Binding-site contacts:
Ligand atom N06 contacts residue PHE66 of chain 1.A at 4.2 Å.
Ligand atom C07 contacts residue MET32 of chain 1.A at 4.2 Å (hydrophobic).
Ligand atom O03 contacts residue MET32 of chain 1.A at 3.8 Å.
Ligand atom C28 contacts residue PHE66 of chain 1.A at 3.6 Å (hydrophobic).
Ligand atom C37 contacts residue ILE79 of chain 1.A at 3.8 Å (hydrophobic).
Ligand atom O06 contacts residue ILE79 of chain 1.A at 3.5 Å.
Ligand atom C06 contacts residue PHE66 of chain 1.A at 3.5 Å (hydrophobic).
Ligand atom C34 contacts residue GLY82 of chain 1.A at 4.3 Å.
Ligand atom C08 contacts residue MET32 of chain 1.A at 3.6 Å (hydrophobic).
Ligand atom C35 contacts residue GLY82 of chain 1.A at 3.4 Å.
Ligand atom C32 contacts residue SER69 of chain 1.A at 4.4 Å.
Ligand atom C29 contacts residue PHE66 of chain 1.A at 4.1 Å (hydrophobic).
Ligand atom C33 contacts residue ILE79 of chain 1.A at 3.6 Å (hydrophobic).
Ligand atom C32 contacts residue ILE79 of chain 1.A at 3.6 Å (hydrophobic).
Ligand atom O03 contacts residue PHE66 of chain 1.A at 4.5 Å.
Ligand atom C34 contacts residue PHE66 of chain 1.A at 3.7 Å (hydrophobic).
Ligand atom C35 contacts residue ILE79 of chain 1.A at 4.3 Å (hydrophobic).
Ligand atom C06 contacts residue MET32 of chain 1.A at 3.7 Å (hydrophobic).
Ligand atom C34 contacts residue LEU36 of chain 1.A at 4.2 Å (hydrophobic).
Ligand atom C05 contacts residue MET32 of chain 1.A at 4.2 Å (hydrophobic).
Ligand atom O02 contacts residue ASN30 of chain 1.A at 4.4 Å.
Ligand atom C35 contacts residue GLU81 of chain 1.A at 3.9 Å.
Ligand atom C38 contacts residue MET32 of chain 1.A at 4.5 Å (hydrophobic).
Ligand atom C26 contacts residue PHE66 of chain 1.A at 4.0 Å (hydrophobic).
Ligand atom C36 contacts residue ILE79 of chain 1.A at 4.0 Å (hydrophobic).
Ligand atom C35 contacts residue PHE66 of chain 1.A at 4.0 Å (hydrophobic).
Ligand atom C28 contacts residue ILE33 of chain 1.A at 4.2 Å (hydrophobic).
Ligand atom C27 contacts residue PHE66 of chain 1.A at 3.6 Å (hydrophobic).
Ligand atom C29 contacts residue ASN30 of chain 1.A at 4.2 Å.
Ligand atom N05 contacts residue ILE79 of chain 1.A at 4.3 Å.
Ligand atom N06 contacts residue ILE79 of chain 1.A at 4.3 Å.
Ligand atom C36 contacts residue GLU81 of chain 1.A at 4.5 Å.
Ligand atom C36 contacts residue ARG83 of chain 1.A at 4.2 Å.
Ligand atom C05 contacts residue PHE66 of chain 1.A at 4.2 Å (hydrophobic).
Ligand atom C36 contacts residue GLY82 of chain 1.A at 4.3 Å.
Ligand atom O03 contacts residue ASN30 of chain 1.A at 3.3 Å (h-bond).
Ligand atom C04 contacts residue MET32 of chain 1.A at 3.6 Å (hydrophobic).
Ligand atom C33 contacts residue SER69 of chain 1.A at 4.0 Å.

The small molecule below binds the protein below.
Small molecule (SMILES): C[C@H](C[C@@H](C[C@H](C[C@@H](C[C@@H](CCN1CCCC1=O)N1CCCC1=O)N1CCCC1=O)N1CCCC1=O)N1CCCC1=O)N1CCCC1=O

Sequence of chain 1.A:
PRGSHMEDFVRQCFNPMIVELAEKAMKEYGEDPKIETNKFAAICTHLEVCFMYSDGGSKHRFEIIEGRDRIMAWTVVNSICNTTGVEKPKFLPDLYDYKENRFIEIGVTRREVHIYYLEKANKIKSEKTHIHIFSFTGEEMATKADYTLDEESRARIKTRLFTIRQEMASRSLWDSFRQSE